Binding-site contacts:
Ligand atom C2 contacts residue ASN67 of chain 11.E at 2.5 Å.
Ligand atom O5 contacts residue GLN65 of chain 11.G at 3.9 Å.
Ligand atom O7 contacts residue MET118 of chain 11.E at 3.9 Å.
Ligand atom O7 contacts residue ASN67 of chain 11.E at 4.1 Å.
Ligand atom O3 contacts residue GLN65 of chain 11.G at 3.2 Å.
Ligand atom O7 contacts residue ARG89 of chain 11.E at 4.0 Å.
Ligand atom O5 contacts residue ASN67 of chain 11.E at 2.4 Å (h-bond).
Ligand atom C4 contacts residue ASP66 of chain 11.G at 3.8 Å.
Ligand atom C5 contacts residue TYR60 of chain 11.G at 4.2 Å (hydrophobic).
Ligand atom C1 contacts residue ASN67 of chain 11.E at 1.4 Å.
Ligand atom O3 contacts residue ASP66 of chain 11.G at 3.8 Å.
Ligand atom N2 contacts residue ASN67 of chain 11.E at 3.1 Å (h-bond).
Ligand atom C6 contacts residue GLN65 of chain 11.G at 4.1 Å.
Ligand atom C7 contacts residue ASN67 of chain 11.E at 3.6 Å.
Ligand atom C3 contacts residue GLN65 of chain 11.G at 4.1 Å.
Ligand atom O4 contacts residue ASP66 of chain 11.G at 4.2 Å.
Ligand atom C8 contacts residue GLN65 of chain 11.G at 3.5 Å.
Ligand atom O6 contacts residue GLN65 of chain 11.G at 4.2 Å.
Ligand atom C1 contacts residue GLN65 of chain 11.G at 3.7 Å.
Ligand atom O5 contacts residue TYR60 of chain 11.G at 3.5 Å.
Ligand atom C6 contacts residue TYR60 of chain 11.G at 3.8 Å (hydrophobic).
Ligand atom C5 contacts residue ASN67 of chain 11.E at 3.6 Å.
Ligand atom C6 contacts residue ASP66 of chain 11.G at 4.2 Å.
Ligand atom C8 contacts residue ASN67 of chain 11.E at 3.6 Å.
Ligand atom N2 contacts residue GLN65 of chain 11.G at 4.4 Å.
Ligand atom C4 contacts residue ASN67 of chain 11.E at 4.2 Å.
Ligand atom C3 contacts residue ASN67 of chain 11.E at 3.8 Å.
Ligand atom O3 contacts residue ASN67 of chain 11.E at 4.4 Å.
Ligand atom O6 contacts residue ASP66 of chain 11.G at 2.8 Å (salt-bridge).
Ligand atom C3 contacts residue ASP66 of chain 11.G at 4.3 Å.
Ligand atom C2 contacts residue GLN65 of chain 11.G at 3.4 Å.

Sequence of chain 11.G:
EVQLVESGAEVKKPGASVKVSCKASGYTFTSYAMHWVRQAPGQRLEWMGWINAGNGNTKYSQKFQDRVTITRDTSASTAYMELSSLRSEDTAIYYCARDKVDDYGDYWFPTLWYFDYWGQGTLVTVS

Sequence of chain 11.E:
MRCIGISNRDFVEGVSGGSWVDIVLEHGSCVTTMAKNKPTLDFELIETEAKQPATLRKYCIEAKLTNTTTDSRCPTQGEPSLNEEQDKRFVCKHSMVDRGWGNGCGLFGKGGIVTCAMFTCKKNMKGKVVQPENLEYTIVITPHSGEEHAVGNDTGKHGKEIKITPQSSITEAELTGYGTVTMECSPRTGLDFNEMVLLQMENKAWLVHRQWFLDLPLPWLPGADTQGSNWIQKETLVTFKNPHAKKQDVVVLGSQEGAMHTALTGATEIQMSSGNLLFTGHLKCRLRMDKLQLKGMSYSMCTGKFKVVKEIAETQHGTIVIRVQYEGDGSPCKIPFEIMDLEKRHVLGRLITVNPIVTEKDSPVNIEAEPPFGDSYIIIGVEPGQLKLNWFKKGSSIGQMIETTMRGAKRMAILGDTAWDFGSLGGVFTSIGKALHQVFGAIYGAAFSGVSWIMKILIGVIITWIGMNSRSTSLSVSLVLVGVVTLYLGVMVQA

The protein below binds the small molecule below.
Small molecule (SMILES): CC(=O)N[C@@H]1[C@@H](O)[C@H](O)[C@@H](CO)O[C@H]1O